This small molecule binds to this protein.
Small molecule (SMILES): CC(=O)N[C@H]1[C@H](O[C@H]2[C@H](O)[C@@H](NC(C)=O)CO[C@@H]2CO)O[C@H](CO)[C@@H](O[C@@H]2O[C@H](CO[C@H]3O[C@H](CO)[C@@H](O)[C@H](O)[C@@H]3O)[C@@H](O)[C@H](O[C@H]3O[C@H](CO)[C@@H](O)[C@H](O)[C@@H]3O)[C@@H]2O)[C@@H]1O

Sequence of chain 1.C:
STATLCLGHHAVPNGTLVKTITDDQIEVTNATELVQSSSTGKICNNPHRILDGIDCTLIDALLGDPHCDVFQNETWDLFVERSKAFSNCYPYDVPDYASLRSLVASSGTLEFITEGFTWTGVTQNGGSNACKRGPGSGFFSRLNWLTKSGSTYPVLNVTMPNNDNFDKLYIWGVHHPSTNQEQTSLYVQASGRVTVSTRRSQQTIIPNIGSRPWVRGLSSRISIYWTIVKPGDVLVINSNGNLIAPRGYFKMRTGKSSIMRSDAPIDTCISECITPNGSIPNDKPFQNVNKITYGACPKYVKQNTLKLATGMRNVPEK

Sequence of chain 1.E:
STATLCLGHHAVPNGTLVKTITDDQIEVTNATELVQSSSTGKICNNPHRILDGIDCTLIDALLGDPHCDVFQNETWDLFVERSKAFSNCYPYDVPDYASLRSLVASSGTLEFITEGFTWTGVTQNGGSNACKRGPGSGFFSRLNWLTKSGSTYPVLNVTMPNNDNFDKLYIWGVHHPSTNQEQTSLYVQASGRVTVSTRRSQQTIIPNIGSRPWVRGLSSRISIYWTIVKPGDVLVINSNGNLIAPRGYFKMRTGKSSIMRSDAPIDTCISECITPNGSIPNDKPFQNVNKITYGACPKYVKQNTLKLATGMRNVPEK

Binding-site contacts:
Ligand atom C6 contacts residue THR183 of chain 1.C at 3.6 Å.
Ligand atom C1 contacts residue TRP238 of chain 1.E at 4.3 Å (hydrophobic).
Ligand atom O7 contacts residue TRP238 of chain 1.E at 3.0 Å (h-bond).
Ligand atom O7 contacts residue ARG236 of chain 1.E at 3.7 Å.
Ligand atom C3 contacts residue SER235 of chain 1.E at 4.5 Å.
Ligand atom C2 contacts residue TRP238 of chain 1.E at 4.3 Å (hydrophobic).
Ligand atom C7 contacts residue TRP238 of chain 1.E at 3.8 Å (hydrophobic).
Ligand atom C4 contacts residue ASN181 of chain 1.C at 4.2 Å.
Ligand atom C4 contacts residue TRP238 of chain 1.E at 4.2 Å (hydrophobic).
Ligand atom C8 contacts residue PRO237 of chain 1.E at 4.3 Å (hydrophobic).
Ligand atom N2 contacts residue ASN181 of chain 1.C at 2.9 Å (h-bond).
Ligand atom C1 contacts residue SER235 of chain 1.E at 4.0 Å.
Ligand atom O5 contacts residue ASN181 of chain 1.C at 2.3 Å (h-bond).
Ligand atom C5 contacts residue ASN181 of chain 1.C at 3.6 Å.
Ligand atom O7 contacts residue ASN181 of chain 1.C at 2.7 Å (h-bond).
Ligand atom N2 contacts residue SER235 of chain 1.E at 3.6 Å.
Ligand atom O6 contacts residue TRP238 of chain 1.E at 3.5 Å.
Ligand atom C8 contacts residue VAL260 of chain 1.C at 4.0 Å (hydrophobic).
Ligand atom O7 contacts residue PRO237 of chain 1.E at 3.4 Å.
Ligand atom C5 contacts residue TRP238 of chain 1.E at 3.9 Å (hydrophobic).
Ligand atom C7 contacts residue SER235 of chain 1.E at 4.3 Å.
Ligand atom C8 contacts residue TRP238 of chain 1.E at 4.4 Å (hydrophobic).
Ligand atom C2 contacts residue ASN181 of chain 1.C at 2.5 Å.
Ligand atom C8 contacts residue VAL258 of chain 1.C at 4.0 Å (hydrophobic).
Ligand atom N2 contacts residue TRP238 of chain 1.E at 4.5 Å.
Ligand atom O3 contacts residue TRP238 of chain 1.E at 3.6 Å.
Ligand atom C1 contacts residue ASN181 of chain 1.C at 1.4 Å.
Ligand atom O6 contacts residue THR183 of chain 1.C at 3.1 Å.
Ligand atom C8 contacts residue SER235 of chain 1.E at 4.4 Å.
Ligand atom C2 contacts residue SER235 of chain 1.E at 4.2 Å.
Ligand atom O5 contacts residue TRP238 of chain 1.E at 4.4 Å.
Ligand atom C7 contacts residue ASN181 of chain 1.C at 3.0 Å.
Ligand atom C7 contacts residue PRO237 of chain 1.E at 4.2 Å (hydrophobic).
Ligand atom C8 contacts residue ASN181 of chain 1.C at 4.2 Å.
Ligand atom C6 contacts residue TRP238 of chain 1.E at 4.3 Å (hydrophobic).
Ligand atom C3 contacts residue ASN181 of chain 1.C at 3.8 Å.